Binding-site contacts:
Ligand atom O5 contacts residue ASN234 of chain 1.A at 2.8 Å (h-bond).
Ligand atom C3 contacts residue ASN234 of chain 1.A at 4.5 Å.
Ligand atom C2 contacts residue ASN234 of chain 1.A at 3.6 Å.
Ligand atom O6 contacts residue ASN234 of chain 1.A at 3.1 Å (h-bond).
Ligand atom C6 contacts residue ASN234 of chain 1.A at 4.0 Å.
Ligand atom C1 contacts residue ASN234 of chain 1.A at 3.4 Å.
Ligand atom C4 contacts residue ASN234 of chain 1.A at 4.1 Å.
Ligand atom C5 contacts residue ASN234 of chain 1.A at 3.8 Å.

Sequence of chain 1.A:
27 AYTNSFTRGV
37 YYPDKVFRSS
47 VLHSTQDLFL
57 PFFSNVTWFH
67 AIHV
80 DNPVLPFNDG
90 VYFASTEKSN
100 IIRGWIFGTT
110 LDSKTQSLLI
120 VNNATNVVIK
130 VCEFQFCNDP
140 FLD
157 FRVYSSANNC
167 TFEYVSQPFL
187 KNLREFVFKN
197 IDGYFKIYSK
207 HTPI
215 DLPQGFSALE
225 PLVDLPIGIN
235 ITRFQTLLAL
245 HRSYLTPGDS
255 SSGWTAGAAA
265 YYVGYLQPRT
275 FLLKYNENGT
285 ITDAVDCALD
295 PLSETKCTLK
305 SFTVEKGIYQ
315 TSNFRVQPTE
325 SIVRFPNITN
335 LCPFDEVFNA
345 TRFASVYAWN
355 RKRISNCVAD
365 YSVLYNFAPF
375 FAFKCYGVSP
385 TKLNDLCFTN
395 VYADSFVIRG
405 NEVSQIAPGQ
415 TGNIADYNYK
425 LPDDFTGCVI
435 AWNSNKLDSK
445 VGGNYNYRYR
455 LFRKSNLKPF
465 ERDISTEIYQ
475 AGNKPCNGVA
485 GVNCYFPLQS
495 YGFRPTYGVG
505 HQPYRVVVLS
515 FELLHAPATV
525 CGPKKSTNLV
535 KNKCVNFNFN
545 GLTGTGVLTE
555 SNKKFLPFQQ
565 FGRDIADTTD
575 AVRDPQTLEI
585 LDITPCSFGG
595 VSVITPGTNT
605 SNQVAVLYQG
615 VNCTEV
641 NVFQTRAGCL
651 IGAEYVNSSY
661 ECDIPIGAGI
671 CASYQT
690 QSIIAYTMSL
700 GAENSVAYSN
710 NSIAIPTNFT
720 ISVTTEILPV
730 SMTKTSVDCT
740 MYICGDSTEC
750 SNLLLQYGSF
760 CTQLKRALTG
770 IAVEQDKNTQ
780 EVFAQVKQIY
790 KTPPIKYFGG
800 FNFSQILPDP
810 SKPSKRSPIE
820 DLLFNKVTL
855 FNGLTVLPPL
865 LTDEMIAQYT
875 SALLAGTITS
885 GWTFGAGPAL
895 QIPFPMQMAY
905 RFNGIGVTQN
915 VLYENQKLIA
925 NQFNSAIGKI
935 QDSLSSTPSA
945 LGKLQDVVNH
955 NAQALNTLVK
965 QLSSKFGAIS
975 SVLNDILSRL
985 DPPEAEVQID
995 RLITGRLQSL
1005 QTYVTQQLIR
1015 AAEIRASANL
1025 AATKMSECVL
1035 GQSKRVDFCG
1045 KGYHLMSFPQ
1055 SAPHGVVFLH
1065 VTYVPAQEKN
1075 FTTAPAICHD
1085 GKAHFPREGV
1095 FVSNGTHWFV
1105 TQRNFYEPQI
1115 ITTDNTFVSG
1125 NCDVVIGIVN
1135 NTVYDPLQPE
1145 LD

A protein and the small-molecule ligand that binds it are described below.
Small molecule (SMILES): CC(=O)N[C@@H]1[C@@H](O)[C@H](O)[C@@H](CO)O[C@H]1O